Binding-site contacts:
Ligand atom C5 contacts residue SER803 of chain 1.A at 3.7 Å.
Ligand atom C3 contacts residue SER803 of chain 1.A at 4.1 Å.
Ligand atom N2 contacts residue SER803 of chain 1.A at 4.3 Å.
Ligand atom C1 contacts residue SER803 of chain 1.A at 3.4 Å.
Ligand atom C8 contacts residue ASN801 of chain 1.A at 4.3 Å.
Ligand atom C2 contacts residue ASN801 of chain 1.A at 2.5 Å.
Ligand atom O5 contacts residue SER803 of chain 1.A at 3.8 Å.
Ligand atom N2 contacts residue ASN801 of chain 1.A at 2.9 Å (h-bond).
Ligand atom C1 contacts residue ASN801 of chain 1.A at 1.4 Å.
Ligand atom C3 contacts residue ASN801 of chain 1.A at 3.8 Å.
Ligand atom C4 contacts residue ASN801 of chain 1.A at 4.2 Å.
Ligand atom C7 contacts residue ASN801 of chain 1.A at 4.0 Å.
Ligand atom C5 contacts residue ASN801 of chain 1.A at 3.6 Å.
Ligand atom O5 contacts residue ASN801 of chain 1.A at 2.4 Å (h-bond).
Ligand atom C2 contacts residue SER803 of chain 1.A at 4.3 Å.

The protein below binds the small molecule below.
Small molecule (SMILES): CC(=O)N[C@@H]1[C@@H](O)[C@H](O)[C@@H](CO)O[C@H]1O

Sequence of chain 1.A:
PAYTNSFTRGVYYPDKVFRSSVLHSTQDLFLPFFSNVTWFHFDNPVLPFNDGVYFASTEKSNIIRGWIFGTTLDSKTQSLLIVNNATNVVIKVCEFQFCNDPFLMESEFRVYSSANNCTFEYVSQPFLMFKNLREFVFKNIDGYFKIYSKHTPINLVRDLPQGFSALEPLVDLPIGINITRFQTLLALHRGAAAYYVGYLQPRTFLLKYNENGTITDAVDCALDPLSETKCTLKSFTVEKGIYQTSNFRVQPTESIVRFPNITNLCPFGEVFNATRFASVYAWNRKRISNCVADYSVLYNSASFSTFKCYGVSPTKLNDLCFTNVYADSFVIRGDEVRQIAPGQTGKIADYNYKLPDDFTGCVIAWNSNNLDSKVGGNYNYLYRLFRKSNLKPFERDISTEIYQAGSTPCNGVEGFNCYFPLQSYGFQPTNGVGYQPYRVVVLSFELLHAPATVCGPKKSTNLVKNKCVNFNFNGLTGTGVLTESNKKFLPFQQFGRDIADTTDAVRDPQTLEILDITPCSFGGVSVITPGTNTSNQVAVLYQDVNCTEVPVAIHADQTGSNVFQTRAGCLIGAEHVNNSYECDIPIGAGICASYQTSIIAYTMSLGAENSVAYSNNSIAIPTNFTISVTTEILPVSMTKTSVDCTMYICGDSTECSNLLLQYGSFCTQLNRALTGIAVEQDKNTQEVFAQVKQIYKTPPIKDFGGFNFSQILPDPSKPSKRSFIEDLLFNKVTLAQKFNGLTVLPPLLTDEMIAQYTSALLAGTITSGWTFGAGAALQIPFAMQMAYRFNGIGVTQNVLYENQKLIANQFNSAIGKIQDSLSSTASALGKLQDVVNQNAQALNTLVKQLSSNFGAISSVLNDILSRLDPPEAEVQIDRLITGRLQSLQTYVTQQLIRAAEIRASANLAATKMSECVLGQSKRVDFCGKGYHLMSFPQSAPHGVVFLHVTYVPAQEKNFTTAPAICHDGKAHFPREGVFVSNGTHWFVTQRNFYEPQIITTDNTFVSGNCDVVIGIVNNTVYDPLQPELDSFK